Sequence of chain 1.J:
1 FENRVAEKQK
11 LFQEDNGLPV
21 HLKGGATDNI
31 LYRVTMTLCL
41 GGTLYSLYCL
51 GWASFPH

A protein and the small-molecule ligand that binds it are described below.
Small molecule (SMILES): CCCCCCCCCCO[C@@H]1O[C@H](CO)[C@@H](O[C@H]2O[C@H](CO)[C@@H](O)[C@H](O)[C@H]2O)[C@H](O)[C@H]1O

Sequence of chain 1.C:
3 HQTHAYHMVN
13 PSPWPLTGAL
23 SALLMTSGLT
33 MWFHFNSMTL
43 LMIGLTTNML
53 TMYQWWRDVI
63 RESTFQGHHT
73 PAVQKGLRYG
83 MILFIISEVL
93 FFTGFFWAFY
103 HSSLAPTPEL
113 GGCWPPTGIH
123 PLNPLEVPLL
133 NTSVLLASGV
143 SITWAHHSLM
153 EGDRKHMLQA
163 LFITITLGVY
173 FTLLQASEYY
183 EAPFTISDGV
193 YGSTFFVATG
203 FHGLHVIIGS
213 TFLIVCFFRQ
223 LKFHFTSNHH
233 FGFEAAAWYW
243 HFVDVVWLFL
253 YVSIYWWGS

Binding-site contacts:
Ligand atom C37 contacts residue LEU50 of chain 1.J at 4.2 Å (hydrophobic).
Ligand atom C3 contacts residue TRP52 of chain 1.J at 4.2 Å (hydrophobic).
Ligand atom O5 contacts residue PHE37 of chain 1.C at 3.7 Å.
Ligand atom O61 contacts residue PHE37 of chain 1.C at 2.9 Å (h-bond).
Ligand atom O49 contacts residue CYS49 of chain 1.J at 3.5 Å (h-bond).
Ligand atom C57 contacts residue TRP52 of chain 1.J at 3.7 Å (hydrophobic).
Ligand atom C4 contacts residue TRP52 of chain 1.J at 3.5 Å (hydrophobic).
Ligand atom C19 contacts residue CYS49 of chain 1.J at 4.2 Å (hydrophobic).
Ligand atom O16 contacts residue TRP52 of chain 1.J at 3.8 Å.
Ligand atom C6 contacts residue TRP52 of chain 1.J at 3.4 Å (hydrophobic).
Ligand atom C43 contacts residue SER46 of chain 1.J at 4.0 Å.
Ligand atom O49 contacts residue TYR48 of chain 1.J at 3.5 Å.
Ligand atom C28 contacts residue ALA53 of chain 1.J at 4.1 Å (hydrophobic).
Ligand atom C22 contacts residue CYS49 of chain 1.J at 3.5 Å (hydrophobic).
Ligand atom C18 contacts residue MET33 of chain 1.C at 3.5 Å (hydrophobic).
Ligand atom O49 contacts residue TRP52 of chain 1.J at 4.2 Å.
Ligand atom C28 contacts residue PHE37 of chain 1.C at 4.2 Å (hydrophobic).
Ligand atom O5 contacts residue TRP52 of chain 1.J at 3.8 Å.
Ligand atom O6 contacts residue TRP52 of chain 1.J at 4.0 Å.
Ligand atom C19 contacts residue MET33 of chain 1.C at 3.5 Å (hydrophobic).
Ligand atom C22 contacts residue MET33 of chain 1.C at 4.2 Å (hydrophobic).
Ligand atom C40 contacts residue ALA114 of chain 1.A at 3.7 Å (hydrophobic).
Ligand atom C34 contacts residue LEU50 of chain 1.J at 4.1 Å (hydrophobic).
Ligand atom C57 contacts residue PHE37 of chain 1.C at 3.8 Å (hydrophobic).
Ligand atom C43 contacts residue LEU110 of chain 1.A at 3.6 Å (hydrophobic).
Ligand atom C18 contacts residue PHE37 of chain 1.C at 4.0 Å (hydrophobic).
Ligand atom C37 contacts residue SER46 of chain 1.J at 3.8 Å.
Ligand atom C34 contacts residue LEU145 of chain 1.A at 4.2 Å (hydrophobic).
Ligand atom C25 contacts residue MET33 of chain 1.C at 4.0 Å (hydrophobic).
Ligand atom C43 contacts residue LEU25 of chain 1.C at 4.2 Å (hydrophobic).
Ligand atom C19 contacts residue PHE37 of chain 1.C at 3.4 Å (hydrophobic).
Ligand atom C25 contacts residue PHE37 of chain 1.C at 3.4 Å (hydrophobic).
Ligand atom O16 contacts residue CYS49 of chain 1.J at 3.7 Å.
Ligand atom C22 contacts residue PHE37 of chain 1.C at 3.9 Å (hydrophobic).
Ligand atom O7 contacts residue TRP52 of chain 1.J at 3.9 Å.
Ligand atom C40 contacts residue LEU50 of chain 1.J at 4.0 Å (hydrophobic).
Ligand atom O49 contacts residue TYR45 of chain 1.J at 4.2 Å.
Ligand atom C37 contacts residue SER29 of chain 1.C at 3.8 Å.
Ligand atom C28 contacts residue THR32 of chain 1.C at 4.2 Å.
Ligand atom C18 contacts residue CYS49 of chain 1.J at 3.8 Å (hydrophobic).

Sequence of chain 1.A:
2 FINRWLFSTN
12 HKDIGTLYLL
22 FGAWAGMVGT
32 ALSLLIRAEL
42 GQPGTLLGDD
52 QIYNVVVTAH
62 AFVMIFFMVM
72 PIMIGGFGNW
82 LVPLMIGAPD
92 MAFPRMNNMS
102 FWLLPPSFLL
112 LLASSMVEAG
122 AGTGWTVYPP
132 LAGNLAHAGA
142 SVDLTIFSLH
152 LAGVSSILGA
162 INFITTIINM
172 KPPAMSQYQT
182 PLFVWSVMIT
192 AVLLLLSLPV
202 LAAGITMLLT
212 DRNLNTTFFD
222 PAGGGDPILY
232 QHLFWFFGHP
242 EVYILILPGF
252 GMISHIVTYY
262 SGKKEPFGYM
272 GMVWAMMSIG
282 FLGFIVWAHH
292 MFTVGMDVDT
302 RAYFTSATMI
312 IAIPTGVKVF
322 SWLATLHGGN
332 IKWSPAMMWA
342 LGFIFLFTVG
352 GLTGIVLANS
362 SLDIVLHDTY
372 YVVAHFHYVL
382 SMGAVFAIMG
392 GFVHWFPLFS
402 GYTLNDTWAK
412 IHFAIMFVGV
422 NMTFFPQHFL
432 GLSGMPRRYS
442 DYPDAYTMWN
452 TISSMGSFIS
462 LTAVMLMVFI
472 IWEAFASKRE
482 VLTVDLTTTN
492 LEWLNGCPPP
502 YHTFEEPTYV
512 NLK